Binding-site contacts:
Ligand atom N2 contacts residue ASN12 of chain 2.A at 4.0 Å.
Ligand atom C5 contacts residue ASN12 of chain 2.A at 3.9 Å.
Ligand atom C2 contacts residue ASN12 of chain 2.A at 3.5 Å.
Ligand atom C1 contacts residue ASN12 of chain 2.A at 2.1 Å.
Ligand atom O7 contacts residue ASN12 of chain 2.A at 4.2 Å.
Ligand atom O5 contacts residue ASN12 of chain 2.A at 2.6 Å (h-bond).
Ligand atom C7 contacts residue ASN12 of chain 2.A at 4.3 Å.

A small-molecule ligand and the protein it binds are described below.
Small molecule (SMILES): CC(=O)N[C@H]1[C@H](O[C@H]2[C@H](O)[C@@H](NC(C)=O)CO[C@@H]2CO)O[C@H](CO)[C@@H](O)[C@@H]1O

Sequence of chain 2.A:
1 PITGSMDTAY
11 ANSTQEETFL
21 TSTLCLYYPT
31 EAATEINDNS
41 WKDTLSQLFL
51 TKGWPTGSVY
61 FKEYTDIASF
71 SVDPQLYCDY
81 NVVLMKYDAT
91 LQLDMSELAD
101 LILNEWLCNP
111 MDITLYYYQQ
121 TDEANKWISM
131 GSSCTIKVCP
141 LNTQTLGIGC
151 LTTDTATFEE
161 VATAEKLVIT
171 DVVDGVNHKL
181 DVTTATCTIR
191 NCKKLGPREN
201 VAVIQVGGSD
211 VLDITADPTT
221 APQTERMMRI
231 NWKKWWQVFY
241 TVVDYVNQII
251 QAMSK